The small molecule below binds the protein below.
Small molecule (SMILES): O=c1nc[nH]c2ccccc12

Sequence of chain 1.A:
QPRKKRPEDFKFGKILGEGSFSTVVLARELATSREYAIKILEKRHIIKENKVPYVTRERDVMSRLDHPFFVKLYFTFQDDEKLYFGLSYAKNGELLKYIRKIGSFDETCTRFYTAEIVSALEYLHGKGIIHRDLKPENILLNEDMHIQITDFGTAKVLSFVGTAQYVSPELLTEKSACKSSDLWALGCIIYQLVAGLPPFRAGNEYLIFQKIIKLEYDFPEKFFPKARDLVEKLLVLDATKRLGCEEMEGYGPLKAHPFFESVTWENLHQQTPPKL

Binding-site contacts:
Ligand atom N3 contacts residue GLN148 of chain 1.A at 3.6 Å.
Ligand atom C4 contacts residue LEU87 of chain 1.A at 3.9 Å (hydrophobic).
Ligand atom O1 contacts residue LEU16 of chain 1.A at 4.2 Å.
Ligand atom C11 contacts residue LEU140 of chain 1.A at 3.5 Å (hydrophobic).
Ligand atom C6 contacts residue LEU140 of chain 1.A at 3.7 Å (hydrophobic).
Ligand atom C4 contacts residue THR150 of chain 1.A at 3.8 Å.
Ligand atom C7 contacts residue VAL24 of chain 1.A at 4.0 Å (hydrophobic).
Ligand atom C9 contacts residue LEU16 of chain 1.A at 4.0 Å (hydrophobic).
Ligand atom C10 contacts residue VAL24 of chain 1.A at 4.3 Å (hydrophobic).
Ligand atom N3 contacts residue SER88 of chain 1.A at 2.7 Å (h-bond).
Ligand atom C4 contacts residue GLN148 of chain 1.A at 4.0 Å.
Ligand atom C7 contacts residue LEU140 of chain 1.A at 4.4 Å (hydrophobic).
Ligand atom O1 contacts residue LEU140 of chain 1.A at 4.0 Å.
Ligand atom C4 contacts residue SER88 of chain 1.A at 3.5 Å.
Ligand atom N5 contacts residue VAL71 of chain 1.A at 4.4 Å.
Ligand atom C10 contacts residue LEU16 of chain 1.A at 4.1 Å (hydrophobic).
Ligand atom C2 contacts residue ALA90 of chain 1.A at 4.1 Å (hydrophobic).
Ligand atom C6 contacts residue THR150 of chain 1.A at 4.1 Å.
Ligand atom C2 contacts residue ALA37 of chain 1.A at 3.7 Å (hydrophobic).
Ligand atom N3 contacts residue LEU140 of chain 1.A at 3.8 Å.
Ligand atom C4 contacts residue LEU140 of chain 1.A at 4.0 Å (hydrophobic).
Ligand atom N5 contacts residue LEU140 of chain 1.A at 4.0 Å.
Ligand atom C2 contacts residue SER88 of chain 1.A at 3.6 Å.
Ligand atom O1 contacts residue ALA37 of chain 1.A at 3.6 Å.
Ligand atom N5 contacts residue LEU87 of chain 1.A at 3.8 Å.
Ligand atom O1 contacts residue SER88 of chain 1.A at 3.8 Å.
Ligand atom C11 contacts residue ALA37 of chain 1.A at 4.2 Å (hydrophobic).
Ligand atom C7 contacts residue THR150 of chain 1.A at 4.3 Å.
Ligand atom O1 contacts residue TYR89 of chain 1.A at 3.7 Å.
Ligand atom C10 contacts residue LEU140 of chain 1.A at 4.0 Å (hydrophobic).
Ligand atom N3 contacts residue ALA90 of chain 1.A at 4.1 Å.
Ligand atom N3 contacts residue TYR89 of chain 1.A at 4.3 Å.
Ligand atom C9 contacts residue VAL24 of chain 1.A at 4.3 Å (hydrophobic).
Ligand atom N3 contacts residue ALA37 of chain 1.A at 3.9 Å.
Ligand atom C11 contacts residue VAL24 of chain 1.A at 4.4 Å (hydrophobic).
Ligand atom C2 contacts residue LEU140 of chain 1.A at 3.5 Å (hydrophobic).
Ligand atom C4 contacts residue VAL71 of chain 1.A at 3.7 Å (hydrophobic).
Ligand atom O1 contacts residue ALA90 of chain 1.A at 3.1 Å (h-bond).
Ligand atom C8 contacts residue VAL24 of chain 1.A at 3.9 Å (hydrophobic).
Ligand atom N5 contacts residue THR150 of chain 1.A at 3.2 Å (h-bond).